Binding-site contacts:
Ligand atom NE contacts residue GLY59 of chain 2.A at 3.7 Å.
Ligand atom NE contacts residue GLY58 of chain 2.A at 3.5 Å.
Ligand atom CG contacts residue LYS54 of chain 2.A at 3.7 Å.
Ligand atom N contacts residue ASN231 of chain 2.A at 2.9 Å (h-bond).
Ligand atom CB contacts residue TRP235 of chain 2.A at 3.7 Å (hydrophobic).
Ligand atom CB contacts residue ASN55 of chain 2.A at 3.4 Å.
Ligand atom CB contacts residue ASN180 of chain 2.A at 3.3 Å.
Ligand atom CD contacts residue GLY58 of chain 2.A at 3.5 Å.
Ligand atom O3P contacts residue ARG134 of chain 2.A at 2.9 Å (salt-bridge).
Ligand atom O contacts residue LYS127 of chain 2.A at 2.8 Å (salt-bridge).
Ligand atom N contacts residue ASN180 of chain 2.A at 2.9 Å (h-bond).
Ligand atom CA contacts residue GLU187 of chain 2.A at 3.7 Å.
Ligand atom CG2 contacts residue LEU179 of chain 2.A at 3.8 Å (hydrophobic).
Ligand atom CB contacts residue ASN231 of chain 2.A at 3.7 Å.
Ligand atom NH2 contacts residue ALA62 of chain 2.A at 3.2 Å.
Ligand atom CG contacts residue SER50 of chain 2.A at 3.5 Å.
Ligand atom CB contacts residue GLU187 of chain 2.A at 3.3 Å.
Ligand atom O contacts residue VAL183 of chain 2.A at 3.4 Å.
Ligand atom CG2 contacts residue GLY176 of chain 2.A at 3.4 Å.
Ligand atom CA contacts residue ASN231 of chain 2.A at 3.7 Å.
Ligand atom C contacts residue ASN180 of chain 2.A at 3.6 Å.
Ligand atom P contacts residue ARG134 of chain 2.A at 3.8 Å.
Ligand atom N contacts residue ASN55 of chain 2.A at 3.4 Å (h-bond).
Ligand atom O contacts residue LYS54 of chain 2.A at 3.7 Å.
Ligand atom O contacts residue ASN180 of chain 2.A at 3.0 Å (h-bond).
Ligand atom O3P contacts residue TYR135 of chain 2.A at 2.7 Å (h-bond).
Ligand atom CD contacts residue LYS127 of chain 2.A at 3.7 Å.
Ligand atom CA contacts residue ASN231 of chain 2.A at 3.7 Å.
Ligand atom NE contacts residue VAL51 of chain 2.A at 3.7 Å.
Ligand atom NH1 contacts residue GLU19 of chain 2.A at 2.9 Å (salt-bridge).
Ligand atom O contacts residue ASN231 of chain 2.A at 2.9 Å (h-bond).
Ligand atom N contacts residue GLU187 of chain 2.A at 3.1 Å (salt-bridge).
Ligand atom O1P contacts residue LYS54 of chain 2.A at 3.3 Å.
Ligand atom CD contacts residue ASN55 of chain 2.A at 3.2 Å.
Ligand atom NH2 contacts residue GLY58 of chain 2.A at 3.7 Å.
Ligand atom O contacts residue LEU179 of chain 2.A at 3.7 Å.
Ligand atom O1P contacts residue ARG61 of chain 2.A at 2.9 Å (salt-bridge).
Ligand atom CA contacts residue ASN180 of chain 2.A at 3.3 Å.
Ligand atom O2P contacts residue ARG134 of chain 2.A at 2.8 Å (salt-bridge).
Ligand atom O2P contacts residue ARG61 of chain 2.A at 3.1 Å (salt-bridge).

Sequence of chain 2.A:
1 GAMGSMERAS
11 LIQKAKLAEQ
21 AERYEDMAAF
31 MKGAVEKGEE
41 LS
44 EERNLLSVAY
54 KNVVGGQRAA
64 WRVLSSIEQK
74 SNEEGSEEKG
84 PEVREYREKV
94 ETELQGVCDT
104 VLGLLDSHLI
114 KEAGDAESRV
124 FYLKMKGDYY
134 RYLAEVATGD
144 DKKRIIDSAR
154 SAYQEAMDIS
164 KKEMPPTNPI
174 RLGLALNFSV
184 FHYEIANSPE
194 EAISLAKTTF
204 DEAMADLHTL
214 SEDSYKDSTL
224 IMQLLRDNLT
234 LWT

This small molecule binds to this protein.
Small molecule (SMILES): CC[C@H](C)[C@H](NC(=O)[C@H](COP(=O)(O)O)NC(=O)CNC(=O)[C@H](C)NC(=O)[C@@H](N)CO)C(=O)N1CCC[C@H]1C(=O)NCC(=O)N[C@@H](CCCNC(N)=[NH2+])C(=O)N[C@H](C=O)CCCNC(N)=[NH2+]